Sequence of chain 1.A:
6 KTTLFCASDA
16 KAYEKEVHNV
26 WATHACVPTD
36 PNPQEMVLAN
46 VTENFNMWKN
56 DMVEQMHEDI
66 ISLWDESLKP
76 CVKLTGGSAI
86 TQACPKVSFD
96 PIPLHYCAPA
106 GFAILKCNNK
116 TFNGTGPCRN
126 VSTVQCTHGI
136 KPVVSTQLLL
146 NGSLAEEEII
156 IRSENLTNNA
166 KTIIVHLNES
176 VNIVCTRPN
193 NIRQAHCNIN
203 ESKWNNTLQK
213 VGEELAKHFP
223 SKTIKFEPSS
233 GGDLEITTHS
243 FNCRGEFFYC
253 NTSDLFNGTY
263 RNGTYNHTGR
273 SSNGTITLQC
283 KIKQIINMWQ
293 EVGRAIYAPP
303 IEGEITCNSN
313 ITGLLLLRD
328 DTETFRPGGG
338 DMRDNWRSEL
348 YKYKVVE

The protein below binds the small molecule below.
Small molecule (SMILES): CC(=O)N[C@@H]1[C@@H](O)[C@H](O)[C@@H](CO)O[C@H]1O

Binding-site contacts:
Ligand atom C3 contacts residue ASN259 of chain 1.A at 3.9 Å.
Ligand atom O5 contacts residue ASN259 of chain 1.A at 2.3 Å (h-bond).
Ligand atom O5 contacts residue ASP256 of chain 1.A at 3.5 Å (salt-bridge).
Ligand atom O6 contacts residue ASP256 of chain 1.A at 3.9 Å.
Ligand atom C4 contacts residue ASN259 of chain 1.A at 4.2 Å.
Ligand atom C8 contacts residue PRO230 of chain 1.A at 3.5 Å (hydrophobic).
Ligand atom C1 contacts residue ASN259 of chain 1.A at 1.4 Å.
Ligand atom C1 contacts residue GLY271 of chain 1.A at 4.4 Å.
Ligand atom O6 contacts residue ARG272 of chain 1.A at 3.2 Å.
Ligand atom C7 contacts residue ASN259 of chain 1.A at 3.8 Å.
Ligand atom N2 contacts residue ASN259 of chain 1.A at 3.0 Å (h-bond).
Ligand atom C1 contacts residue THR270 of chain 1.A at 3.8 Å.
Ligand atom C2 contacts residue ASN259 of chain 1.A at 2.6 Å.
Ligand atom O5 contacts residue ARG272 of chain 1.A at 4.3 Å.
Ligand atom O6 contacts residue GLY271 of chain 1.A at 4.4 Å.
Ligand atom C5 contacts residue ASP256 of chain 1.A at 4.2 Å.
Ligand atom C7 contacts residue PRO230 of chain 1.A at 3.9 Å (hydrophobic).
Ligand atom O5 contacts residue THR270 of chain 1.A at 3.8 Å.
Ligand atom O7 contacts residue ASN259 of chain 1.A at 4.1 Å.
Ligand atom O7 contacts residue PRO230 of chain 1.A at 3.7 Å.
Ligand atom C5 contacts residue ASN259 of chain 1.A at 3.6 Å.
Ligand atom C6 contacts residue ASP256 of chain 1.A at 3.6 Å.
Ligand atom C6 contacts residue ARG272 of chain 1.A at 4.0 Å.
Ligand atom O5 contacts residue GLY271 of chain 1.A at 4.1 Å.
Ligand atom C5 contacts residue THR270 of chain 1.A at 4.2 Å.
Ligand atom O7 contacts residue GLU229 of chain 1.A at 3.8 Å.
Ligand atom C1 contacts residue SER255 of chain 1.A at 4.2 Å.
Ligand atom O6 contacts residue THR270 of chain 1.A at 4.2 Å.
Ligand atom O5 contacts residue SER255 of chain 1.A at 4.4 Å.